Binding-site contacts:
Ligand atom C5 contacts residue ASN414 of chain 1.D at 3.7 Å.
Ligand atom N2 contacts residue ASN414 of chain 1.D at 2.9 Å (h-bond).
Ligand atom C1 contacts residue ASN414 of chain 1.D at 1.4 Å.
Ligand atom C6 contacts residue ASN414 of chain 1.D at 4.3 Å.
Ligand atom O7 contacts residue ASN414 of chain 1.D at 3.3 Å (h-bond).
Ligand atom C2 contacts residue ASN414 of chain 1.D at 2.5 Å.
Ligand atom C8 contacts residue ASN414 of chain 1.D at 4.3 Å.
Ligand atom C3 contacts residue ASN414 of chain 1.D at 3.8 Å.
Ligand atom C8 contacts residue TRP576 of chain 1.D at 4.1 Å (hydrophobic).
Ligand atom C7 contacts residue ASN414 of chain 1.D at 3.2 Å.
Ligand atom O5 contacts residue ASN414 of chain 1.D at 2.4 Å (h-bond).
Ligand atom C4 contacts residue ASN414 of chain 1.D at 4.3 Å.

The protein below binds the small molecule below.
Small molecule (SMILES): CC(=O)N[C@@H]1[C@@H](O)[C@H](O)[C@@H](CO)O[C@H]1O

Sequence of chain 1.D:
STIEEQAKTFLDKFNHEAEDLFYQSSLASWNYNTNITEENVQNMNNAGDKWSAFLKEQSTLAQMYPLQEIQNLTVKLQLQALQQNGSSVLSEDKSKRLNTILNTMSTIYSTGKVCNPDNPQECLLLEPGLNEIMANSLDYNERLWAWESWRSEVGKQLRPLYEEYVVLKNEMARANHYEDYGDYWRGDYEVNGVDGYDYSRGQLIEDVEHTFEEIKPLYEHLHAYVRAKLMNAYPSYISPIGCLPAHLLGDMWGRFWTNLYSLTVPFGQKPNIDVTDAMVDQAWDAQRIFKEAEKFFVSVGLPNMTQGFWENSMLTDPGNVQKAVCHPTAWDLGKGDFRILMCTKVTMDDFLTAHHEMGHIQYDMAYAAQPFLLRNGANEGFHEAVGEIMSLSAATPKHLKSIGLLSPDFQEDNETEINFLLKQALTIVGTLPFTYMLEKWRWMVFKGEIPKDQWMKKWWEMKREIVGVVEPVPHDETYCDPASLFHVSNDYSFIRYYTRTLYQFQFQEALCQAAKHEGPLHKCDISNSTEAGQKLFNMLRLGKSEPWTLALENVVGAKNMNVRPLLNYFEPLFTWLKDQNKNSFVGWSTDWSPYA